Sequence of chain 1.D:
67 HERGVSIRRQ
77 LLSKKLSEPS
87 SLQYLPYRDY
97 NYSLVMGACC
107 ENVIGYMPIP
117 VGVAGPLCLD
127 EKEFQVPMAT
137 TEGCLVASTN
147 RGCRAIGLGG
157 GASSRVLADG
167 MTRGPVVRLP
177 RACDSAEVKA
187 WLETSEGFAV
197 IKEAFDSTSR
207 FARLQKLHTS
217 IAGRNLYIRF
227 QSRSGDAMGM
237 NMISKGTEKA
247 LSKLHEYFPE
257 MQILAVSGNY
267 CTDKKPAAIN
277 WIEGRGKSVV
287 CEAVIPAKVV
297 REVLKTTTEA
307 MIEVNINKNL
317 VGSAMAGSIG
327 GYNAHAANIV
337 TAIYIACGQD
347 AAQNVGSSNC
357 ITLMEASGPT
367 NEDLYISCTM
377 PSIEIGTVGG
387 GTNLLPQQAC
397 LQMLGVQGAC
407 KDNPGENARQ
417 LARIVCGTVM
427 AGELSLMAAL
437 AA

The small molecule below binds the protein below.
Small molecule (SMILES): CC[C@H](C)C(=O)O[C@H]1CCC=C2C=C[C@H](C)[C@H](CC[C@@H](O)C[C@@H](O)CC(=O)O)[C@H]21

Binding-site contacts:
Ligand atom C6 contacts residue GLU138 of chain 1.D at 3.9 Å.
Ligand atom O1B contacts residue SER263 of chain 1.C at 3.4 Å (h-bond).
Ligand atom O1B contacts residue ALA330 of chain 1.D at 3.9 Å.
Ligand atom O1A contacts residue ARG169 of chain 1.C at 3.6 Å (salt-bridge).
Ligand atom C4 contacts residue ASP269 of chain 1.C at 3.5 Å.
Ligand atom C5 contacts residue GLU138 of chain 1.D at 3.6 Å.
Ligand atom C1 contacts residue LYS271 of chain 1.C at 3.5 Å.
Ligand atom C1 contacts residue LYS314 of chain 1.D at 3.3 Å.
Ligand atom C20 contacts residue ARG169 of chain 1.C at 4.0 Å.
Ligand atom O1A contacts residue ASN265 of chain 1.C at 3.6 Å.
Ligand atom C1 contacts residue ALA330 of chain 1.D at 3.6 Å (hydrophobic).
Ligand atom C5 contacts residue ASN334 of chain 1.D at 3.7 Å.
Ligand atom O3 contacts residue ASP269 of chain 1.C at 2.6 Å (salt-bridge).
Ligand atom C6 contacts residue ASN334 of chain 1.D at 3.8 Å.
Ligand atom O5 contacts residue LYS270 of chain 1.C at 2.9 Å (salt-bridge).
Ligand atom O5 contacts residue ASN334 of chain 1.D at 2.9 Å (h-bond).
Ligand atom O5 contacts residue GLU138 of chain 1.D at 2.6 Å (salt-bridge).
Ligand atom O1B contacts residue LEU432 of chain 1.D at 3.7 Å.
Ligand atom C7 contacts residue GLU138 of chain 1.D at 3.4 Å.
Ligand atom C2 contacts residue ALA330 of chain 1.D at 3.3 Å (hydrophobic).
Ligand atom C21 contacts residue ARG169 of chain 1.C at 3.3 Å.
Ligand atom C10 contacts residue SER144 of chain 1.D at 3.4 Å.
Ligand atom C1 contacts residue SER263 of chain 1.C at 3.3 Å.
Ligand atom C22 contacts residue VAL262 of chain 1.C at 3.5 Å (hydrophobic).
Ligand atom C10 contacts residue LEU432 of chain 1.D at 3.8 Å (hydrophobic).
Ligand atom C21 contacts residue SER263 of chain 1.C at 3.6 Å.
Ligand atom C21 contacts residue VAL262 of chain 1.C at 3.8 Å (hydrophobic).
Ligand atom C9A contacts residue LEU141 of chain 1.D at 3.6 Å (hydrophobic).
Ligand atom C3 contacts residue ASP269 of chain 1.C at 3.5 Å.
Ligand atom O1B contacts residue LYS314 of chain 1.D at 2.7 Å (salt-bridge).
Ligand atom C4 contacts residue ASN334 of chain 1.D at 3.8 Å.
Ligand atom O3 contacts residue ARG169 of chain 1.C at 3.1 Å (salt-bridge).
Ligand atom C2 contacts residue ASP269 of chain 1.C at 4.0 Å.
Ligand atom O1A contacts residue LYS314 of chain 1.D at 3.3 Å (salt-bridge).
Ligand atom C8 contacts residue LEU432 of chain 1.D at 3.9 Å (hydrophobic).
Ligand atom O1A contacts residue LYS271 of chain 1.C at 3.1 Å (salt-bridge).
Ligand atom C2 contacts residue LYS271 of chain 1.C at 3.7 Å.
Ligand atom C11 contacts residue SER144 of chain 1.D at 3.8 Å.
Ligand atom C9 contacts residue LEU432 of chain 1.D at 3.9 Å (hydrophobic).
Ligand atom O1A contacts residue SER263 of chain 1.C at 2.5 Å (h-bond).

Sequence of chain 1.C:
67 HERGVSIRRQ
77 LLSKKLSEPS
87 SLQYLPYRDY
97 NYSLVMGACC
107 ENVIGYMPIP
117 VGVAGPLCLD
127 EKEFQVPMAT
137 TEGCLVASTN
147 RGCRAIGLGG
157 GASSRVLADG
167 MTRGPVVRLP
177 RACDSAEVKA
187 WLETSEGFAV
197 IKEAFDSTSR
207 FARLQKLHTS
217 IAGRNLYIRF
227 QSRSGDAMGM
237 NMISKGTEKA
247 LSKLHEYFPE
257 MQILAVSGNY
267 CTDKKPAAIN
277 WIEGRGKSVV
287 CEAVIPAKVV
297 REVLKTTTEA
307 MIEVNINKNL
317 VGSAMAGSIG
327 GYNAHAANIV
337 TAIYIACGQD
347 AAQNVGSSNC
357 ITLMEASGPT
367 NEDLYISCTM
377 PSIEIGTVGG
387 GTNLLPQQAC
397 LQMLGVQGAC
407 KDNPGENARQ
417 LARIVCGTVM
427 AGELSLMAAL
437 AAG